A protein and the small-molecule ligand that binds it are described below.
Small molecule (SMILES): OC[C@H]1O[C@@H](O[C@H]2[C@H](O)[C@@H](O)[C@H](O)O[C@@H]2CO)[C@H](O)[C@@H](O)[C@@H]1O

Sequence of chain 1.A:
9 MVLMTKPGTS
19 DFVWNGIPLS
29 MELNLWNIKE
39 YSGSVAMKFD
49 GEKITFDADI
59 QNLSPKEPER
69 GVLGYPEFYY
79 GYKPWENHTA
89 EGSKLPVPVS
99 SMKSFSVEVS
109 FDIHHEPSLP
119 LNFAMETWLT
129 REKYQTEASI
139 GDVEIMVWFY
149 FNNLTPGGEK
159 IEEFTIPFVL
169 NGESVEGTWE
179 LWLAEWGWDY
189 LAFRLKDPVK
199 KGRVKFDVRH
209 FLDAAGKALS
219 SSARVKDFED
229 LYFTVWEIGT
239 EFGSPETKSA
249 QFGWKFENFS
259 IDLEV

Binding-site contacts:
Ligand atom O2 contacts residue TRP34 of chain 1.A at 4.0 Å.
Ligand atom O6 contacts residue TRP186 of chain 1.A at 3.9 Å.
Ligand atom C1 contacts residue TRP34 of chain 1.A at 3.8 Å (hydrophobic).
Ligand atom O3 contacts residue TRP83 of chain 1.A at 3.9 Å.
Ligand atom C6 contacts residue TRP83 of chain 1.A at 4.0 Å (hydrophobic).
Ligand atom O6 contacts residue GLU239 of chain 1.A at 3.0 Å (salt-bridge).
Ligand atom O2 contacts residue TRP184 of chain 1.A at 3.7 Å.
Ligand atom O2 contacts residue GLU142 of chain 1.A at 2.7 Å (salt-bridge).
Ligand atom O3 contacts residue LYS81 of chain 1.A at 3.0 Å (salt-bridge).
Ligand atom O1 contacts residue TYR188 of chain 1.A at 3.6 Å.
Ligand atom C4 contacts residue GLU142 of chain 1.A at 3.9 Å.
Ligand atom C2 contacts residue GLU142 of chain 1.A at 3.4 Å.
Ligand atom C5 contacts residue GLU239 of chain 1.A at 3.9 Å.
Ligand atom O1 contacts residue GLU142 of chain 1.A at 3.9 Å.
Ligand atom C6 contacts residue GLU124 of chain 1.A at 3.9 Å.
Ligand atom C4 contacts residue TRP83 of chain 1.A at 3.8 Å (hydrophobic).
Ligand atom O6 contacts residue ARG68 of chain 1.A at 3.0 Å (salt-bridge).
Ligand atom O2 contacts residue LYS81 of chain 1.A at 3.0 Å (salt-bridge).
Ligand atom O6 contacts residue TYR73 of chain 1.A at 3.4 Å.
Ligand atom C4 contacts residue TRP34 of chain 1.A at 3.8 Å (hydrophobic).
Ligand atom C6 contacts residue TYR73 of chain 1.A at 3.6 Å (hydrophobic).
Ligand atom C3 contacts residue GLU142 of chain 1.A at 3.4 Å.
Ligand atom C2 contacts residue ARG68 of chain 1.A at 3.2 Å.
Ligand atom C3 contacts residue LYS81 of chain 1.A at 4.0 Å.
Ligand atom C3 contacts residue ARG68 of chain 1.A at 3.6 Å.
Ligand atom C5 contacts residue GLU142 of chain 1.A at 3.3 Å.
Ligand atom O5 contacts residue GLU239 of chain 1.A at 3.0 Å (salt-bridge).
Ligand atom C2 contacts residue LYS81 of chain 1.A at 3.7 Å.
Ligand atom O4 contacts residue TRP126 of chain 1.A at 3.7 Å.
Ligand atom O2 contacts residue ARG68 of chain 1.A at 2.9 Å (salt-bridge).
Ligand atom O5 contacts residue GLU142 of chain 1.A at 3.5 Å (salt-bridge).
Ligand atom C6 contacts residue GLU239 of chain 1.A at 3.6 Å.
Ligand atom C1 contacts residue GLU142 of chain 1.A at 2.9 Å.
Ligand atom O2 contacts residue ASN32 of chain 1.A at 3.1 Å (h-bond).
Ligand atom C5 contacts residue GLU124 of chain 1.A at 3.8 Å.
Ligand atom O6 contacts residue TRP34 of chain 1.A at 3.1 Å (h-bond).
Ligand atom O3 contacts residue ARG68 of chain 1.A at 2.9 Å (salt-bridge).
Ligand atom O3 contacts residue TRP186 of chain 1.A at 3.7 Å.
Ligand atom O1 contacts residue GLU239 of chain 1.A at 3.9 Å.
Ligand atom O2 contacts residue TRP186 of chain 1.A at 3.7 Å.